The small molecule below binds the protein below.
Small molecule (SMILES): CC(=O)N[C@@H]1[C@@H](O)[C@H](O)[C@@H](CO)O[C@H]1O

Sequence of chain 1.B:
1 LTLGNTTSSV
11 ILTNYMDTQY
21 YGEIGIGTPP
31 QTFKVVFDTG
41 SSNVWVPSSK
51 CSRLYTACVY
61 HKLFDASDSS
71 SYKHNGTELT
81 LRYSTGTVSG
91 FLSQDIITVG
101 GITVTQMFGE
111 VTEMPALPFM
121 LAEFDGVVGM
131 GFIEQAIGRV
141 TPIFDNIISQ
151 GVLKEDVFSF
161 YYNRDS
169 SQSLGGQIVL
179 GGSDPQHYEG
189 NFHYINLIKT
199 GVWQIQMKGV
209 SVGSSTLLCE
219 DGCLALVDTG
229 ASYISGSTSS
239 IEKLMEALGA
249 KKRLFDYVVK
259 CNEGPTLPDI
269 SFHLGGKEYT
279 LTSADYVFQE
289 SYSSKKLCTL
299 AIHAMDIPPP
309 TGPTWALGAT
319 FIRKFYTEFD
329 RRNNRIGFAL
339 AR

Binding-site contacts:
Ligand atom O5 contacts residue ASN75 of chain 1.B at 2.3 Å (h-bond).
Ligand atom O7 contacts residue ASN75 of chain 1.B at 3.5 Å (h-bond).
Ligand atom C1 contacts residue THR77 of chain 1.B at 4.0 Å.
Ligand atom O7 contacts residue HIS74 of chain 1.B at 4.0 Å.
Ligand atom C4 contacts residue ASN75 of chain 1.B at 4.2 Å.
Ligand atom N2 contacts residue ASN75 of chain 1.B at 3.0 Å (h-bond).
Ligand atom C3 contacts residue ASN75 of chain 1.B at 3.8 Å.
Ligand atom O5 contacts residue MET107 of chain 1.B at 3.9 Å.
Ligand atom N2 contacts residue THR77 of chain 1.B at 4.0 Å.
Ligand atom C7 contacts residue ASN75 of chain 1.B at 3.5 Å.
Ligand atom C2 contacts residue ASN75 of chain 1.B at 2.4 Å.
Ligand atom C8 contacts residue ASN75 of chain 1.B at 3.2 Å.
Ligand atom C1 contacts residue ASN75 of chain 1.B at 1.4 Å.
Ligand atom C5 contacts residue ASN75 of chain 1.B at 3.6 Å.